Sequence of chain 1.E:
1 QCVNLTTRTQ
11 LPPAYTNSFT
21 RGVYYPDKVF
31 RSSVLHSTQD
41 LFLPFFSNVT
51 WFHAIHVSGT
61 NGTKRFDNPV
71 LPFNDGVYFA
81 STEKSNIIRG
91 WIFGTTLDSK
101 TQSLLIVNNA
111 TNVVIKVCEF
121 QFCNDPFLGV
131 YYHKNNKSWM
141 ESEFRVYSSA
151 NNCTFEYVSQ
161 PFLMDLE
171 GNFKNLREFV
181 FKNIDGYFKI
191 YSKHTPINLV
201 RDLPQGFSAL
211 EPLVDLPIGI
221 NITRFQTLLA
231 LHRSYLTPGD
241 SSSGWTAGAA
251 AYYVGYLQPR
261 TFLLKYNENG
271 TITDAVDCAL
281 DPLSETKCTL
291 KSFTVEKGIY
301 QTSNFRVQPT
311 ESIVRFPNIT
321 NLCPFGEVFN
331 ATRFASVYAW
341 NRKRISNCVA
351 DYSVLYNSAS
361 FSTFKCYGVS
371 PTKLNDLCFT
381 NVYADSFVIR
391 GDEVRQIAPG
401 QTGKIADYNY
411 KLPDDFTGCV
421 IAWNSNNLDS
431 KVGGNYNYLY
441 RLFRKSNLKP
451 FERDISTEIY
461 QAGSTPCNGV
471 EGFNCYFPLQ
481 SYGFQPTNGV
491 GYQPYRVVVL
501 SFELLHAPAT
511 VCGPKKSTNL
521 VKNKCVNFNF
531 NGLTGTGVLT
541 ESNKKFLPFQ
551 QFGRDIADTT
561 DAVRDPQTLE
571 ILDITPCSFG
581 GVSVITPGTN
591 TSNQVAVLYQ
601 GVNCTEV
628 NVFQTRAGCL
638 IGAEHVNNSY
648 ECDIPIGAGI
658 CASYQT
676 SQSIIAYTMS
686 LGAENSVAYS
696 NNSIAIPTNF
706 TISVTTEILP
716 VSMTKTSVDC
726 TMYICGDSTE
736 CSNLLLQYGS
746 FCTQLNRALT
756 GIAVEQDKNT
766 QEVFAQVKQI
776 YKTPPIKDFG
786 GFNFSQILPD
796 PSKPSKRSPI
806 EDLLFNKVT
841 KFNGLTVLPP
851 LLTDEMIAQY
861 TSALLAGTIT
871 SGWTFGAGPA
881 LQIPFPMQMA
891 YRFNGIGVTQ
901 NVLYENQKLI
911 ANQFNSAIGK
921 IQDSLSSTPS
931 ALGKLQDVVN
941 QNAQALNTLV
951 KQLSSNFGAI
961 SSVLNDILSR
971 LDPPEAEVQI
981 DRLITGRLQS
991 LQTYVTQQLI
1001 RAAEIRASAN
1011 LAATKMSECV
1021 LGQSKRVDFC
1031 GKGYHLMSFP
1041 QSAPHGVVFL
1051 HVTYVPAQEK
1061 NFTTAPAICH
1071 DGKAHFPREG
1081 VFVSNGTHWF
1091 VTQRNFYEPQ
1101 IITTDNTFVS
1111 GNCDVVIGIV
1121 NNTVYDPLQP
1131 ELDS

This small molecule binds to this protein.
Small molecule (SMILES): CC(=O)N[C@@H]1[C@@H](O)[C@H](O)[C@@H](CO)O[C@H]1O

Binding-site contacts:
Ligand atom C3 contacts residue ASN696 of chain 1.C at 3.8 Å.
Ligand atom O5 contacts residue ASN696 of chain 1.C at 2.4 Å (h-bond).
Ligand atom O7 contacts residue ASP783 of chain 1.E at 3.7 Å.
Ligand atom O7 contacts residue ASN696 of chain 1.C at 3.0 Å (h-bond).
Ligand atom C4 contacts residue ASN696 of chain 1.C at 4.2 Å.
Ligand atom C8 contacts residue GLY1118 of chain 1.C at 3.6 Å.
Ligand atom C2 contacts residue ASN696 of chain 1.C at 2.4 Å.
Ligand atom C7 contacts residue ASN696 of chain 1.C at 3.1 Å.
Ligand atom C8 contacts residue ILE1117 of chain 1.C at 4.1 Å (hydrophobic).
Ligand atom N2 contacts residue ASN696 of chain 1.C at 2.9 Å (h-bond).
Ligand atom C1 contacts residue ASN696 of chain 1.C at 1.4 Å.
Ligand atom C8 contacts residue ASN696 of chain 1.C at 4.3 Å.
Ligand atom C5 contacts residue ASN696 of chain 1.C at 3.7 Å.

Sequence of chain 1.C:
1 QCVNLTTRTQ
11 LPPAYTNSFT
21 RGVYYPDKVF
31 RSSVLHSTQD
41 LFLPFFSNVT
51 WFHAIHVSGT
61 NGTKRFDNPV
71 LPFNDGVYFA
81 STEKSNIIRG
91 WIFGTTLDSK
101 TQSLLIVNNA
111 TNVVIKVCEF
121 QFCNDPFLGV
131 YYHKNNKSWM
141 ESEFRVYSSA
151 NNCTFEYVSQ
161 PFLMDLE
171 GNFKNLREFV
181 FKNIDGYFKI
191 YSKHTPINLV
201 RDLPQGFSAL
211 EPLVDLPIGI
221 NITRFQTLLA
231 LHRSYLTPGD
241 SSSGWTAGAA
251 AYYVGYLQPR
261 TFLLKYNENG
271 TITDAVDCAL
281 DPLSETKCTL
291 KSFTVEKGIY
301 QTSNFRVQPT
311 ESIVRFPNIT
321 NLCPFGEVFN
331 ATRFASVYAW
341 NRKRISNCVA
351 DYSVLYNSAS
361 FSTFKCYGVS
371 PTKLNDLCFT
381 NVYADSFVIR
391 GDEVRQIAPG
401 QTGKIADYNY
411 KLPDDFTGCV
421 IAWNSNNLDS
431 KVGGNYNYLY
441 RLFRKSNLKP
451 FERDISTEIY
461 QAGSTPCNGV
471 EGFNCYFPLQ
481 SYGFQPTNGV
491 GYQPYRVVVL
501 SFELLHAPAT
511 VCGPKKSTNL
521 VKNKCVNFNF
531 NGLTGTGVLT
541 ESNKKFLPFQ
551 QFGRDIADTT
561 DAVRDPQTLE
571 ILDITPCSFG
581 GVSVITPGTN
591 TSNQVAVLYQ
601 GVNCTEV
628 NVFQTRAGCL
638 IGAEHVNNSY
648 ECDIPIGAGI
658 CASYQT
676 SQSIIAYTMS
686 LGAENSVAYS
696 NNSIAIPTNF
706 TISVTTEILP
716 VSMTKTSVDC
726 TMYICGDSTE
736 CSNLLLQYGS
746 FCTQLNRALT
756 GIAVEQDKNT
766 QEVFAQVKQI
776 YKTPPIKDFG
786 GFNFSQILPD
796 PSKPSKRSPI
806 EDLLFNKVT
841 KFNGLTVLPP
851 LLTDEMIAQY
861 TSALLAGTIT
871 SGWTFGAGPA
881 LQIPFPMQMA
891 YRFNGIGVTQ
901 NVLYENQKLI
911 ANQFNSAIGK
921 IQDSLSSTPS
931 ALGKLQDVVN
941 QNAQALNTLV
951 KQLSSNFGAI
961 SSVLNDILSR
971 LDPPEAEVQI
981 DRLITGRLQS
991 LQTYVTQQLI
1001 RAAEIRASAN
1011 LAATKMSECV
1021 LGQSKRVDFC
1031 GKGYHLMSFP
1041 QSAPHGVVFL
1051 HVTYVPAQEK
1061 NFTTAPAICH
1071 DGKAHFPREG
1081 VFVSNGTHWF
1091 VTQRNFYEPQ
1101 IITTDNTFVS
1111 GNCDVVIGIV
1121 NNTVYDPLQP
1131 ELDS